Sequence of chain 44.F:
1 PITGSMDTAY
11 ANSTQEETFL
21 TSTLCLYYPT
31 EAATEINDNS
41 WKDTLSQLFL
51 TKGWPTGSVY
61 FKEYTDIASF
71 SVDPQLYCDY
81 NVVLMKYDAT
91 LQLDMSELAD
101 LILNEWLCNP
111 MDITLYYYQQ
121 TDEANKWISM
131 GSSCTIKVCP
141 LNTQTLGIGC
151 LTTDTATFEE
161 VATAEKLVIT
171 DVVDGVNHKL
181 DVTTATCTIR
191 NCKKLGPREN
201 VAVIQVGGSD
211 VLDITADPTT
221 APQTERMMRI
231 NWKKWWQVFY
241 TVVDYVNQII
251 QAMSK

Binding-site contacts:
Ligand atom O7 contacts residue ASN12 of chain 44.F at 3.7 Å.
Ligand atom C1 contacts residue ASN12 of chain 44.F at 2.1 Å.
Ligand atom C5 contacts residue ASN12 of chain 44.F at 4.1 Å.
Ligand atom C2 contacts residue ASN12 of chain 44.F at 3.2 Å.
Ligand atom C7 contacts residue ASN12 of chain 44.F at 3.9 Å.
Ligand atom O5 contacts residue ASN12 of chain 44.F at 2.7 Å (h-bond).
Ligand atom N2 contacts residue ASN12 of chain 44.F at 3.8 Å.

A small-molecule ligand and the protein it binds are described below.
Small molecule (SMILES): CC(=O)N[C@H]1[C@H](O[C@H]2[C@H](O)[C@@H](NC(C)=O)CO[C@@H]2CO)O[C@H](CO)[C@@H](O)[C@@H]1O